The protein below binds the small molecule below.
Small molecule (SMILES): CCS(=O)(=O)O

Binding-site contacts:
Ligand atom S contacts residue ASP12 of chain 1.E at 3.7 Å.
Ligand atom C2 contacts residue TYR128 of chain 1.E at 3.8 Å (hydrophobic).
Ligand atom S contacts residue ARG160 of chain 1.E at 4.3 Å.
Ligand atom O2 contacts residue THR126 of chain 1.E at 2.9 Å.
Ligand atom O2 contacts residue TRP13 of chain 1.E at 3.5 Å.
Ligand atom O3 contacts residue CYS22 of chain 1.E at 4.1 Å.
Ligand atom C1 contacts residue LEU52 of chain 1.E at 3.9 Å (hydrophobic).
Ligand atom O1 contacts residue MG1 of chain 1.O at 3.6 Å.
Ligand atom C2 contacts residue GLY127 of chain 1.E at 3.6 Å.
Ligand atom C2 contacts residue ALA14 of chain 1.E at 4.3 Å (hydrophobic).
Ligand atom O1 contacts residue GLY127 of chain 1.E at 3.2 Å (h-bond).
Ligand atom S contacts residue MG1 of chain 1.O at 3.5 Å.
Ligand atom O2 contacts residue TYR128 of chain 1.E at 3.5 Å.
Ligand atom O2 contacts residue ALA14 of chain 1.E at 2.8 Å (h-bond).
Ligand atom S contacts residue THR126 of chain 1.E at 3.5 Å.
Ligand atom O1 contacts residue ASP12 of chain 1.E at 2.9 Å (salt-bridge).
Ligand atom S contacts residue TYR128 of chain 1.E at 4.4 Å.
Ligand atom O3 contacts residue ALA14 of chain 1.E at 3.1 Å.
Ligand atom O1 contacts residue THR126 of chain 1.E at 3.4 Å.
Ligand atom C1 contacts residue PRO25 of chain 1.E at 4.1 Å (hydrophobic).
Ligand atom O2 contacts residue ASP12 of chain 1.E at 4.1 Å.
Ligand atom O2 contacts residue MG1 of chain 1.O at 4.3 Å.
Ligand atom S contacts residue ALA14 of chain 1.E at 3.6 Å.
Ligand atom C2 contacts residue THR126 of chain 1.E at 3.9 Å.
Ligand atom C1 contacts residue TYR128 of chain 1.E at 3.5 Å (hydrophobic).
Ligand atom O1 contacts residue ARG160 of chain 1.E at 3.0 Å (salt-bridge).
Ligand atom O3 contacts residue ASP12 of chain 1.E at 3.9 Å.
Ligand atom O2 contacts residue GLY127 of chain 1.E at 4.4 Å.
Ligand atom C1 contacts residue ALA14 of chain 1.E at 4.1 Å (hydrophobic).
Ligand atom O3 contacts residue MG1 of chain 1.O at 2.6 Å.
Ligand atom S contacts residue GLY127 of chain 1.E at 4.0 Å.

Sequence of chain 1.E:
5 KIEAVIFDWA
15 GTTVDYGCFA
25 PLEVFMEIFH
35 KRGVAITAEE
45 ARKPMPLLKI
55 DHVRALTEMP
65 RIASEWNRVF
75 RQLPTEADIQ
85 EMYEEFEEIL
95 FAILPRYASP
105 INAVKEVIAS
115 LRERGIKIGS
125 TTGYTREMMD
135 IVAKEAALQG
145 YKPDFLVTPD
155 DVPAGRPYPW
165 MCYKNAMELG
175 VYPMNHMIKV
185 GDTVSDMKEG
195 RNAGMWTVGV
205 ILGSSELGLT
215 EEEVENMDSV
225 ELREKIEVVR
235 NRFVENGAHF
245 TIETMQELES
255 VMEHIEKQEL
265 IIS